Binding-site contacts:
Ligand atom C23 contacts residue PRO114 of chain 1.G at 3.9 Å (hydrophobic).
Ligand atom C27 contacts residue ILE77 of chain 1.G at 3.9 Å (hydrophobic).
Ligand atom C25 contacts residue PRO114 of chain 1.G at 4.2 Å (hydrophobic).
Ligand atom O4 contacts residue ARG292 of chain 1.B at 4.1 Å.
Ligand atom C21 contacts residue ILE77 of chain 1.G at 3.4 Å (hydrophobic).
Ligand atom C26 contacts residue ARG179 of chain 1.G at 3.6 Å.
Ligand atom C25 contacts residue LEU112 of chain 1.G at 3.7 Å (hydrophobic).
Ligand atom C16 contacts residue ILE289 of chain 1.B at 3.6 Å (hydrophobic).
Ligand atom C28 contacts residue ASP181 of chain 1.G at 4.5 Å.
Ligand atom C24 contacts residue ILE77 of chain 1.G at 4.2 Å (hydrophobic).
Ligand atom C14 contacts residue ILE289 of chain 1.B at 4.1 Å (hydrophobic).
Ligand atom O5 contacts residue PRO114 of chain 1.G at 4.1 Å.
Ligand atom C25 contacts residue ARG179 of chain 1.G at 4.4 Å.
Ligand atom O5 contacts residue ASN117 of chain 1.G at 4.4 Å.
Ligand atom C11 contacts residue ILE289 of chain 1.B at 3.8 Å (hydrophobic).
Ligand atom C13 contacts residue ILE289 of chain 1.B at 3.6 Å (hydrophobic).
Ligand atom C28 contacts residue ILE77 of chain 1.G at 4.0 Å (hydrophobic).
Ligand atom O5 contacts residue ALA116 of chain 1.G at 3.5 Å.
Ligand atom N3 contacts residue ASP181 of chain 1.G at 3.8 Å.
Ligand atom N3 contacts residue ILE77 of chain 1.G at 4.3 Å.
Ligand atom C12 contacts residue ILE289 of chain 1.B at 2.9 Å (hydrophobic).
Ligand atom C32 contacts residue PRO114 of chain 1.G at 4.3 Å (hydrophobic).
Ligand atom C31 contacts residue PRO114 of chain 1.G at 4.3 Å (hydrophobic).
Ligand atom C24 contacts residue LEU112 of chain 1.G at 4.5 Å (hydrophobic).
Ligand atom C23 contacts residue ILE77 of chain 1.G at 3.5 Å (hydrophobic).
Ligand atom C24 contacts residue PRO114 of chain 1.G at 3.5 Å (hydrophobic).
Ligand atom C20 contacts residue ILE77 of chain 1.G at 3.8 Å (hydrophobic).
Ligand atom C27 contacts residue ARG179 of chain 1.G at 4.0 Å.
Ligand atom C17 contacts residue ILE289 of chain 1.B at 1.5 Å (hydrophobic).
Ligand atom N3 contacts residue ARG179 of chain 1.G at 4.2 Å.
Ligand atom BR contacts residue ASP181 of chain 1.G at 4.1 Å.
Ligand atom O4 contacts residue ILE289 of chain 1.B at 3.6 Å.
Ligand atom C34 contacts residue ILE77 of chain 1.G at 4.3 Å (hydrophobic).
Ligand atom BR contacts residue HIC75 of chain 1.G at 3.2 Å.
Ligand atom C26 contacts residue LEU112 of chain 1.G at 4.5 Å (hydrophobic).
Ligand atom C22 contacts residue ILE77 of chain 1.G at 3.3 Å (hydrophobic).
Ligand atom C33 contacts residue ILE77 of chain 1.G at 3.9 Å (hydrophobic).

Sequence of chain 1.B:
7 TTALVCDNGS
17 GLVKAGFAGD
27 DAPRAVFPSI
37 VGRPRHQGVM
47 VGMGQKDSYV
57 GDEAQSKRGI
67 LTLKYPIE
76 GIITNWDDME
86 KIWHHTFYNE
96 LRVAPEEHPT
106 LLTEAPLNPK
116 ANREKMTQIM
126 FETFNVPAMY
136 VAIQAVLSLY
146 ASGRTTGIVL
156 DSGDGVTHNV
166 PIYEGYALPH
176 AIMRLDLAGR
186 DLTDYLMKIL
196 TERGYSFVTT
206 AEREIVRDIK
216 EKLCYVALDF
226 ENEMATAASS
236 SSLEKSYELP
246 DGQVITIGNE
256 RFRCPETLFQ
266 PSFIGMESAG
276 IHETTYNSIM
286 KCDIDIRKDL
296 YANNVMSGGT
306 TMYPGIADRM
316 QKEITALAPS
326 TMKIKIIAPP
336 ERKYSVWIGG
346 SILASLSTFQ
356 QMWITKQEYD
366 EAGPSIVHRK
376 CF

A small-molecule ligand and the protein it binds are described below.
Small molecule (SMILES): C/C1=C\[C@H](C)C[C@H](C)OC(=O)C[C@H](c2ccc(O)cc2)NC(=O)[C@@H](Cc2c(Br)[nH]c3ccccc23)N(C)C(=O)[C@H](C)NC(=O)[C@@H](C)C1

Sequence of chain 1.G:
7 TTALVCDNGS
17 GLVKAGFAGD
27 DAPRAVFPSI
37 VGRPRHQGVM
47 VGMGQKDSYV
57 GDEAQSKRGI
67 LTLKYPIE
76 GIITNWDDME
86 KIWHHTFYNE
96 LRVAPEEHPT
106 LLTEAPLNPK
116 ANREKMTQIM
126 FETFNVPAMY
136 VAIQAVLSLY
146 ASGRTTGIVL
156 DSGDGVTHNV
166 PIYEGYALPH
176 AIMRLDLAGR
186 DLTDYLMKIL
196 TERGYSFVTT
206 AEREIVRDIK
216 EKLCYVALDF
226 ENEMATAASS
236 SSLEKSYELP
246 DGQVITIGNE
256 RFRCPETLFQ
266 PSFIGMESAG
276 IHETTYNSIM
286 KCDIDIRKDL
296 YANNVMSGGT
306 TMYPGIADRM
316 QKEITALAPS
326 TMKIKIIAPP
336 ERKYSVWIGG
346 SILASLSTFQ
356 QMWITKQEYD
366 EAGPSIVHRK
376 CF